This protein binds this small molecule.
Small molecule (SMILES): CC(C)C[C@H](NC(=O)[C@H](CCC(=O)O)NC(=O)CNC(=O)[C@H](Cc1ccc(OP(=O)(O)O)cc1)NC(=O)[C@H](CC(=O)O)NC(=O)[C@@H](N)C(C)C)C(=O)N[C@@H](CC(=O)O)C(=O)N[C@@H](Cc1ccccc1)C(=O)N[C@H](C=O)CCC(N)=O

Sequence of chain 1.C:
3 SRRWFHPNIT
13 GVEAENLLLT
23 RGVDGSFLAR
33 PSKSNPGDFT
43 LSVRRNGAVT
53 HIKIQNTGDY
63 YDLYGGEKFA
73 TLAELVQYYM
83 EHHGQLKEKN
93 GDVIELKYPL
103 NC

Binding-site contacts:
Ligand atom O2P contacts residue THR42 of chain 1.C at 2.9 Å (h-bond).
Ligand atom O contacts residue GLU90 of chain 1.C at 3.2 Å.
Ligand atom CB contacts residue GLU90 of chain 1.C at 3.3 Å.
Ligand atom O contacts residue HIS53 of chain 1.C at 3.3 Å.
Ligand atom CD2 contacts residue LYS55 of chain 1.C at 3.4 Å.
Ligand atom OE1 contacts residue GLN87 of chain 1.C at 3.0 Å (h-bond).
Ligand atom O contacts residue LYS91 of chain 1.C at 3.3 Å (salt-bridge).
Ligand atom CD contacts residue GLN87 of chain 1.C at 3.2 Å.
Ligand atom CE2 contacts residue GLY67 of chain 1.C at 3.5 Å.
Ligand atom C contacts residue LYS89 of chain 1.C at 3.5 Å.
Ligand atom CE1 contacts residue GLY68 of chain 1.C at 3.6 Å.
Ligand atom CE2 contacts residue THR42 of chain 1.C at 3.6 Å.
Ligand atom CD1 contacts residue GLY68 of chain 1.C at 3.4 Å.
Ligand atom CE2 contacts residue LYS55 of chain 1.C at 3.6 Å.
Ligand atom O1P contacts residue LYS35 of chain 1.C at 3.2 Å (salt-bridge).
Ligand atom O2P contacts residue LYS35 of chain 1.C at 3.6 Å.
Ligand atom OH contacts residue ARG32 of chain 1.C at 3.5 Å (salt-bridge).
Ligand atom CA contacts residue LYS89 of chain 1.C at 3.3 Å.
Ligand atom C contacts residue HIS53 of chain 1.C at 3.6 Å.
Ligand atom N contacts residue LYS89 of chain 1.C at 2.7 Å (salt-bridge).
Ligand atom O3P contacts residue SER36 of chain 1.C at 2.6 Å (h-bond).
Ligand atom OH contacts residue THR42 of chain 1.C at 3.6 Å.
Ligand atom O2P contacts residue SER34 of chain 1.C at 2.6 Å (h-bond).
Ligand atom CA contacts residue HIS53 of chain 1.C at 3.4 Å.
Ligand atom CZ contacts residue GLY67 of chain 1.C at 3.5 Å.
Ligand atom OD2 contacts residue LYS89 of chain 1.C at 3.6 Å.
Ligand atom CD2 contacts residue GLY68 of chain 1.C at 3.6 Å.
Ligand atom CG2 contacts residue HIS53 of chain 1.C at 3.2 Å.
Ligand atom OD1 contacts residue THR52 of chain 1.C at 3.4 Å.
Ligand atom CD contacts residue LYS91 of chain 1.C at 3.6 Å.
Ligand atom CG contacts residue GLY68 of chain 1.C at 3.5 Å.
Ligand atom OE2 contacts residue LYS91 of chain 1.C at 3.0 Å (salt-bridge).
Ligand atom O1P contacts residue ARG32 of chain 1.C at 2.9 Å (salt-bridge).
Ligand atom N contacts residue HIS53 of chain 1.C at 3.0 Å (h-bond).
Ligand atom OD1 contacts residue VAL51 of chain 1.C at 3.5 Å (h-bond).
Ligand atom O contacts residue LYS91 of chain 1.C at 3.4 Å.
Ligand atom OD2 contacts residue VAL51 of chain 1.C at 3.5 Å (h-bond).
Ligand atom O contacts residue LYS89 of chain 1.C at 3.4 Å (salt-bridge).
Ligand atom OD1 contacts residue HIS53 of chain 1.C at 3.6 Å (h-bond).
Ligand atom CZ contacts residue LEU65 of chain 1.C at 3.6 Å (hydrophobic).